Binding-site contacts:
Ligand atom C2 contacts residue ASN799 of chain 1.A at 2.5 Å.
Ligand atom C6 contacts residue SER801 of chain 1.A at 4.2 Å.
Ligand atom N2 contacts residue ASN799 of chain 1.A at 3.0 Å (h-bond).
Ligand atom O6 contacts residue GLN933 of chain 1.A at 4.1 Å.
Ligand atom C5 contacts residue ASN799 of chain 1.A at 3.6 Å.
Ligand atom C3 contacts residue ASN799 of chain 1.A at 3.8 Å.
Ligand atom O5 contacts residue SER801 of chain 1.A at 3.4 Å (h-bond).
Ligand atom C4 contacts residue ASN799 of chain 1.A at 4.2 Å.
Ligand atom C7 contacts residue ASN799 of chain 1.A at 3.2 Å.
Ligand atom C5 contacts residue SER801 of chain 1.A at 3.5 Å.
Ligand atom O7 contacts residue ASN799 of chain 1.A at 2.9 Å (h-bond).
Ligand atom C1 contacts residue ASN799 of chain 1.A at 1.4 Å.
Ligand atom O6 contacts residue SER801 of chain 1.A at 3.8 Å.
Ligand atom C1 contacts residue SER801 of chain 1.A at 3.5 Å.
Ligand atom O5 contacts residue ASN799 of chain 1.A at 2.3 Å (h-bond).
Ligand atom C6 contacts residue GLN802 of chain 1.A at 3.6 Å.
Ligand atom O6 contacts residue GLN802 of chain 1.A at 2.9 Å (h-bond).
Ligand atom C8 contacts residue ASN799 of chain 1.A at 4.4 Å.

Sequence of chain 1.A:
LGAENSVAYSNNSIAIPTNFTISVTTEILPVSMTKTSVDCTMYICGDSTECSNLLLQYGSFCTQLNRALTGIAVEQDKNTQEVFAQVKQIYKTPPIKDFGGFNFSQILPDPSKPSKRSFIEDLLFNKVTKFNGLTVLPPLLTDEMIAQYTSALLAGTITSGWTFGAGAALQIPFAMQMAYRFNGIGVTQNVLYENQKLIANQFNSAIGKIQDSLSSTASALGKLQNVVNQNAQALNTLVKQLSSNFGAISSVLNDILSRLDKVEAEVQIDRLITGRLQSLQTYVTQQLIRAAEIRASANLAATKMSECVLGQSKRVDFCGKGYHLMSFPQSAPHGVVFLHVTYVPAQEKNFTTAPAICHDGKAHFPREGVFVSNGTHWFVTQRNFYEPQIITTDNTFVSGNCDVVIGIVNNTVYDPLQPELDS

The protein below binds the small molecule below.
Small molecule (SMILES): CC(=O)N[C@H]1[C@H](O[C@H]2[C@H](O)[C@@H](NC(C)=O)CO[C@@H]2CO)O[C@H](CO)[C@@H](O)[C@@H]1O